A protein and the small-molecule ligand that binds it are described below.
Small molecule (SMILES): CC(C)COC[C@H](CN(Cc1ccccc1)c1ccccc1)N1CCCC1

Sequence of chain 1.A:
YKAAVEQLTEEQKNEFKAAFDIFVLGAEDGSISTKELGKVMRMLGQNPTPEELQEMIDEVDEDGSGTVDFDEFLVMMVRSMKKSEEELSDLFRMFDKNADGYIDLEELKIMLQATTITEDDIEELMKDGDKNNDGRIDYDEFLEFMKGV

Binding-site contacts:
Ligand atom C4 contacts residue GLN50 of chain 1.A at 3.6 Å.
Ligand atom C17 contacts residue MET103 of chain 1.A at 3.3 Å (hydrophobic).
Ligand atom C5 contacts residue GLN50 of chain 1.A at 4.0 Å.
Ligand atom C13 contacts residue MET103 of chain 1.A at 4.0 Å (hydrophobic).
Ligand atom C22 contacts residue PRO52 of chain 1.A at 3.2 Å (hydrophobic).
Ligand atom C15 contacts residue GLU96 of chain 1.A at 3.2 Å.
Ligand atom C15 contacts residue MET103 of chain 1.A at 3.6 Å (hydrophobic).
Ligand atom C23 contacts residue GLU56 of chain 1.A at 3.4 Å.
Ligand atom O1 contacts residue GLN50 of chain 1.A at 2.9 Å (h-bond).
Ligand atom C2 contacts residue ASP99 of chain 1.A at 3.6 Å.
Ligand atom C18 contacts residue MET45 of chain 1.A at 3.6 Å (hydrophobic).
Ligand atom C3 contacts residue MET103 of chain 1.A at 3.9 Å (hydrophobic).
Ligand atom C21 contacts residue PRO52 of chain 1.A at 4.0 Å (hydrophobic).
Ligand atom C7 contacts residue ARG102 of chain 1.A at 3.8 Å.
Ligand atom C1 contacts residue ASP99 of chain 1.A at 3.4 Å.
Ligand atom C8 contacts residue ASP99 of chain 1.A at 3.2 Å.
Ligand atom C22 contacts residue MET45 of chain 1.A at 3.7 Å (hydrophobic).
Ligand atom C6 contacts residue GLN50 of chain 1.A at 3.4 Å.
Ligand atom C20 contacts residue GLN50 of chain 1.A at 3.9 Å.
Ligand atom C14 contacts residue MET103 of chain 1.A at 3.9 Å (hydrophobic).
Ligand atom C4 contacts residue MET103 of chain 1.A at 3.8 Å (hydrophobic).
Ligand atom N2 contacts residue ASP99 of chain 1.A at 3.1 Å (salt-bridge).
Ligand atom C15 contacts residue ASP99 of chain 1.A at 3.8 Å.
Ligand atom C1 contacts residue GLN50 of chain 1.A at 4.1 Å.
Ligand atom C17 contacts residue MET45 of chain 1.A at 4.0 Å (hydrophobic).
Ligand atom C21 contacts residue GLN50 of chain 1.A at 3.9 Å.
Ligand atom C23 contacts residue PRO52 of chain 1.A at 4.1 Å (hydrophobic).
Ligand atom C9 contacts residue ASP99 of chain 1.A at 3.6 Å.
Ligand atom C3 contacts residue ASP99 of chain 1.A at 3.7 Å.
Ligand atom O1 contacts residue MET103 of chain 1.A at 4.0 Å.
Ligand atom C20 contacts residue MET45 of chain 1.A at 3.6 Å (hydrophobic).
Ligand atom C14 contacts residue ASP99 of chain 1.A at 3.7 Å.
Ligand atom C14 contacts residue GLU96 of chain 1.A at 4.1 Å.
Ligand atom C6 contacts residue MET103 of chain 1.A at 4.0 Å (hydrophobic).
Ligand atom C21 contacts residue MET45 of chain 1.A at 3.2 Å (hydrophobic).
Ligand atom C16 contacts residue MET103 of chain 1.A at 3.3 Å (hydrophobic).
Ligand atom C18 contacts residue MET103 of chain 1.A at 3.7 Å (hydrophobic).
Ligand atom C4 contacts residue ASP99 of chain 1.A at 3.7 Å.
Ligand atom C15 contacts residue LEU100 of chain 1.A at 4.0 Å (hydrophobic).
Ligand atom C22 contacts residue GLU56 of chain 1.A at 3.4 Å.